Sequence of chain 3.A:
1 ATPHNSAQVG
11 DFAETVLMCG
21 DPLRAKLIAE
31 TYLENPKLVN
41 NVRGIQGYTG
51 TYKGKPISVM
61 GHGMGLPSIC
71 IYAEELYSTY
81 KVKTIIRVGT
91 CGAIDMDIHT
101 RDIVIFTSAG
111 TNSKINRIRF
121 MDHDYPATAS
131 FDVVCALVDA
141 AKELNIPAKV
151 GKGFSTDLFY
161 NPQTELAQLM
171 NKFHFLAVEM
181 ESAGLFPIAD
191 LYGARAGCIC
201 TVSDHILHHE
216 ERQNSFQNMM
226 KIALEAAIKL

Sequence of chain 6.A:
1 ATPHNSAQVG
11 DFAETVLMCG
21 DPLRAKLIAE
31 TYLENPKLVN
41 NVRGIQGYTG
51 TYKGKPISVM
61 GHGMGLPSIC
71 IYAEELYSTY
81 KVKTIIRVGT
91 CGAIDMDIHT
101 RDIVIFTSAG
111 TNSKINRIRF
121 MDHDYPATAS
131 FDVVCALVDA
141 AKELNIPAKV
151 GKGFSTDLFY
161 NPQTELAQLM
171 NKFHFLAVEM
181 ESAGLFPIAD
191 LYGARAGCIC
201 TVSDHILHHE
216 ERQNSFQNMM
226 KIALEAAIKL

Binding-site contacts:
Ligand atom C2' contacts residue MET180 of chain 3.A at 3.6 Å (hydrophobic).
Ligand atom C5 contacts residue CYS91 of chain 3.A at 3.8 Å (hydrophobic).
Ligand atom C5' contacts residue HIS4 of chain 6.A at 3.6 Å.
Ligand atom O4' contacts residue THR90 of chain 3.A at 3.8 Å.
Ligand atom O3' contacts residue GLU181 of chain 3.A at 2.6 Å (salt-bridge).
Ligand atom O2' contacts residue GLU181 of chain 3.A at 2.5 Å (salt-bridge).
Ligand atom N7 contacts residue SER203 of chain 3.A at 3.9 Å.
Ligand atom C5 contacts residue VAL178 of chain 3.A at 3.6 Å (hydrophobic).
Ligand atom C4 contacts residue VAL178 of chain 3.A at 3.8 Å (hydrophobic).
Ligand atom N6 contacts residue GLY92 of chain 3.A at 3.3 Å.
Ligand atom C5' contacts residue PHE159 of chain 3.A at 3.6 Å (hydrophobic).
Ligand atom C5' contacts residue MET180 of chain 3.A at 3.9 Å (hydrophobic).
Ligand atom C4' contacts residue ARG43 of chain 6.A at 3.3 Å.
Ligand atom N3 contacts residue PHE159 of chain 3.A at 3.9 Å.
Ligand atom N7 contacts residue CYS91 of chain 3.A at 3.1 Å.
Ligand atom O2' contacts residue ARG87 of chain 3.A at 3.7 Å.
Ligand atom C1' contacts residue THR90 of chain 3.A at 3.7 Å.
Ligand atom C2' contacts residue GLU181 of chain 3.A at 3.7 Å.
Ligand atom C6 contacts residue VAL178 of chain 3.A at 3.6 Å (hydrophobic).
Ligand atom O5' contacts residue HIS4 of chain 6.A at 2.6 Å (h-bond).
Ligand atom N3 contacts residue VAL178 of chain 3.A at 3.9 Å.
Ligand atom O2' contacts residue MET180 of chain 3.A at 2.9 Å (h-bond).
Ligand atom C8 contacts residue THR90 of chain 3.A at 3.2 Å.
Ligand atom C2 contacts residue VAL178 of chain 3.A at 3.9 Å (hydrophobic).
Ligand atom C2 contacts residue PHE159 of chain 3.A at 3.6 Å (hydrophobic).
Ligand atom N1 contacts residue VAL178 of chain 3.A at 3.7 Å.
Ligand atom O5' contacts residue ARG43 of chain 6.A at 3.8 Å.
Ligand atom O4' contacts residue ARG43 of chain 6.A at 3.0 Å (salt-bridge).
Ligand atom N1 contacts residue PHE159 of chain 3.A at 3.8 Å.
Ligand atom C5 contacts residue GLY92 of chain 3.A at 3.6 Å.
Ligand atom N7 contacts residue GLY92 of chain 3.A at 3.5 Å (h-bond).
Ligand atom C6 contacts residue GLY92 of chain 3.A at 3.7 Å.
Ligand atom O5' contacts residue PHE159 of chain 3.A at 3.2 Å.
Ligand atom N9 contacts residue CYS91 of chain 3.A at 3.9 Å.
Ligand atom N3 contacts residue GLU179 of chain 3.A at 3.6 Å.
Ligand atom C8 contacts residue CYS91 of chain 3.A at 3.2 Å (hydrophobic).
Ligand atom O2' contacts residue GLU179 of chain 3.A at 3.1 Å.
Ligand atom C3' contacts residue GLU181 of chain 3.A at 3.2 Å.
Ligand atom N3 contacts residue MET180 of chain 3.A at 3.7 Å.
Ligand atom N9 contacts residue THR90 of chain 3.A at 3.7 Å.

A small-molecule ligand and the protein it binds are described below.
Small molecule (SMILES): Nc1ncnc2c1ncn2[C@@H]1O[C@H](CO)[C@@H](O)[C@H]1O